Sequence of chain 1.FA:
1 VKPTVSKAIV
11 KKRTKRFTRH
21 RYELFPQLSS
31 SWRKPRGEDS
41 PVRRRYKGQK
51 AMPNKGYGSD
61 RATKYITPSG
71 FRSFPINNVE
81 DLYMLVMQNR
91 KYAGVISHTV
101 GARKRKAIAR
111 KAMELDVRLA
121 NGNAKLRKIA

Binding-site contacts:
Ligand atom C42 contacts residue GLY104 of chain 1.GA at 4.0 Å.
Ligand atom C32 contacts residue GLY104 of chain 1.GA at 4.0 Å.
Ligand atom C22 contacts residue GLY104 of chain 1.GA at 4.1 Å.
Ligand atom O61 contacts residue VAL10 of chain 1.FA at 4.4 Å.
Ligand atom C11 contacts residue GLY104 of chain 1.GA at 4.2 Å.
Ligand atom N32 contacts residue GLY104 of chain 1.GA at 3.4 Å (h-bond).
Ligand atom O51 contacts residue GLY104 of chain 1.GA at 3.9 Å.

The protein below binds the small molecule below.
Small molecule (SMILES): NC[C@@H]1O[C@H](O[C@H]2[C@@H](O)[C@H](O[C@@H]3[C@@H](O)[C@H](N)C[C@H](N)[C@H]3O[C@H]3O[C@H](CO)[C@@H](O)[C@H](O)[C@H]3N)O[C@@H]2CO)[C@H](N)[C@@H](O)[C@@H]1O

Sequence of chain 1.GA:
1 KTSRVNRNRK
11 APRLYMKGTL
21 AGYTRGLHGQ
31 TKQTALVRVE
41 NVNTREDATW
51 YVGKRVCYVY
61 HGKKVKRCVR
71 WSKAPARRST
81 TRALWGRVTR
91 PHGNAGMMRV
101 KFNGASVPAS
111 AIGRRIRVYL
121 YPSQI